This protein binds this small molecule.
Small molecule (SMILES): CC[C@@H](O)P(=O)(O)O

Sequence of chain 1.C:
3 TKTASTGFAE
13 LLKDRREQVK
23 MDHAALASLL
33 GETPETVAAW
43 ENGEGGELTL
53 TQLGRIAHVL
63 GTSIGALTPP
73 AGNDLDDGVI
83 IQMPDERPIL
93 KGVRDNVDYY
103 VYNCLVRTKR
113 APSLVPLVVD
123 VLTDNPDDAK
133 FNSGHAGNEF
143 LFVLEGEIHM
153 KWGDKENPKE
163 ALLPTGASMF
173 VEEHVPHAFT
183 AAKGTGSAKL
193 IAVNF

Sequence of chain 4.C:
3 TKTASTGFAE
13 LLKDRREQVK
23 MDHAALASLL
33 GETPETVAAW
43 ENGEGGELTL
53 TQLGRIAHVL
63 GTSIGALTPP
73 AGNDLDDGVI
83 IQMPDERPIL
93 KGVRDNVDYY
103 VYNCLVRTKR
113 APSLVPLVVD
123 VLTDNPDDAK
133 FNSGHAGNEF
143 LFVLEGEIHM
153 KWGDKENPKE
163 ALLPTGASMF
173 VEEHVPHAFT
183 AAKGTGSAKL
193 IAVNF

Binding-site contacts:
Ligand atom O2 contacts residue HIS179 of chain 1.C at 3.3 Å (h-bond).
Ligand atom C2 contacts residue PHE181 of chain 1.C at 4.0 Å (hydrophobic).
Ligand atom O4 contacts residue ARG96 of chain 1.C at 4.2 Å.
Ligand atom O1 contacts residue TYR104 of chain 1.C at 3.9 Å.
Ligand atom P1 contacts residue HIS179 of chain 1.C at 4.4 Å.
Ligand atom O2 contacts residue ASN134 of chain 1.C at 3.3 Å (h-bond).
Ligand atom O2 contacts residue LYS22 of chain 4.C at 3.8 Å.
Ligand atom C2 contacts residue FE21 of chain 1.I at 4.4 Å.
Ligand atom C1 contacts residue FE21 of chain 1.I at 3.4 Å.
Ligand atom C3 contacts residue TYR102 of chain 1.C at 4.5 Å (hydrophobic).
Ligand atom P1 contacts residue ARG96 of chain 1.C at 4.0 Å.
Ligand atom O3 contacts residue FE21 of chain 1.I at 2.5 Å.
Ligand atom O1 contacts residue ASN134 of chain 1.C at 3.0 Å (h-bond).
Ligand atom O4 contacts residue TYR104 of chain 1.C at 2.9 Å (h-bond).
Ligand atom O1 contacts residue FE21 of chain 1.I at 4.0 Å.
Ligand atom P1 contacts residue TYR104 of chain 1.C at 3.9 Å.
Ligand atom O3 contacts residue GLU141 of chain 1.C at 2.4 Å (salt-bridge).
Ligand atom C3 contacts residue ALA194 of chain 1.C at 4.3 Å (hydrophobic).
Ligand atom C1 contacts residue GLU141 of chain 1.C at 3.8 Å.
Ligand atom C2 contacts residue GLU141 of chain 1.C at 4.4 Å.
Ligand atom O1 contacts residue TYR102 of chain 1.C at 3.6 Å.
Ligand atom O4 contacts residue FE21 of chain 1.I at 4.2 Å.
Ligand atom O3 contacts residue HIS179 of chain 1.C at 4.1 Å.
Ligand atom C3 contacts residue GLU141 of chain 1.C at 4.2 Å.
Ligand atom C3 contacts residue LEU192 of chain 1.C at 3.8 Å (hydrophobic).
Ligand atom P1 contacts residue ASN134 of chain 1.C at 3.8 Å.
Ligand atom C3 contacts residue PHE181 of chain 1.C at 3.8 Å (hydrophobic).
Ligand atom O2 contacts residue HIS137 of chain 1.C at 2.9 Å (h-bond).
Ligand atom C3 contacts residue VAL121 of chain 1.C at 4.0 Å (hydrophobic).
Ligand atom O2 contacts residue FE21 of chain 1.I at 1.7 Å.
Ligand atom C1 contacts residue TYR104 of chain 1.C at 4.4 Å (hydrophobic).
Ligand atom O1 contacts residue ARG96 of chain 1.C at 2.7 Å (salt-bridge).
Ligand atom O3 contacts residue ALA194 of chain 1.C at 4.3 Å.
Ligand atom C3 contacts residue LEU143 of chain 1.C at 4.2 Å (hydrophobic).
Ligand atom P1 contacts residue LYS22 of chain 4.C at 3.7 Å.
Ligand atom O4 contacts residue LYS22 of chain 4.C at 2.5 Å (salt-bridge).
Ligand atom O2 contacts residue GLU141 of chain 1.C at 3.8 Å.
Ligand atom C2 contacts residue TYR102 of chain 1.C at 3.5 Å (hydrophobic).
Ligand atom P1 contacts residue FE21 of chain 1.I at 3.0 Å.